Sequence of chain 31.A:
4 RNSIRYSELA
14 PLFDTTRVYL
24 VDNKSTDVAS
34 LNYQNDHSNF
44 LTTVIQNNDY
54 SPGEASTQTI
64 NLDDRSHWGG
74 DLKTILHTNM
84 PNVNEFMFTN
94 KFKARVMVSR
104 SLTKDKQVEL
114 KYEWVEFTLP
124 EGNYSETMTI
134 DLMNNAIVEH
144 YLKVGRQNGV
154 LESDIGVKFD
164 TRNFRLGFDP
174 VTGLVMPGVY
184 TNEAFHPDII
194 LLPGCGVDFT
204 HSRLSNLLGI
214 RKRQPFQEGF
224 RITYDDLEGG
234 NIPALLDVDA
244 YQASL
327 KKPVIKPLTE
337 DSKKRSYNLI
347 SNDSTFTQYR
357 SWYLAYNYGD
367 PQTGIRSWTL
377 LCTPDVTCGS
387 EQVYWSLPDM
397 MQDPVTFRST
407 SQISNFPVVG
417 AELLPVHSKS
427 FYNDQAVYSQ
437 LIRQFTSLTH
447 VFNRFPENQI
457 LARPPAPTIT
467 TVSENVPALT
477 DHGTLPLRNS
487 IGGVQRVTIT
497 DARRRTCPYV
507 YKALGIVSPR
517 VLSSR

A small-molecule ligand and the protein it binds are described below.
Small molecule (SMILES): CCCCCCCCCCCC[N+](C)(C)CCCS(=O)(=O)O

Binding-site contacts:
Ligand atom S1 contacts residue ARG224 of chain 31.A at 4.3 Å.
Ligand atom O3S contacts residue GLY222 of chain 31.A at 2.9 Å (h-bond).
Ligand atom C8 contacts residue C151 of chain 31.D at 3.7 Å.
Ligand atom O3S contacts residue ARG224 of chain 31.A at 2.9 Å (salt-bridge).
Ligand atom O3S contacts residue PHE223 of chain 31.A at 3.9 Å.
Ligand atom O1S contacts residue LYS215 of chain 31.A at 2.7 Å (salt-bridge).
Ligand atom O1S contacts residue GLY222 of chain 31.A at 2.3 Å (h-bond).
Ligand atom S1 contacts residue GLY222 of chain 31.A at 3.0 Å (h-bond).
Ligand atom C13 contacts residue C151 of chain 31.D at 4.5 Å.
Ligand atom C9 contacts residue C151 of chain 31.D at 3.4 Å.
Ligand atom O1S contacts residue PHE223 of chain 31.A at 4.5 Å.
Ligand atom S1 contacts residue LYS215 of chain 31.A at 4.1 Å.
Ligand atom O2S contacts residue GLY222 of chain 31.A at 3.3 Å (h-bond).
Ligand atom C12 contacts residue C151 of chain 31.D at 3.4 Å.
Ligand atom C1 contacts residue TRP374 of chain 31.A at 3.6 Å (hydrophobic).
Ligand atom C16 contacts residue ASP229 of chain 31.A at 4.3 Å.
Ligand atom C3 contacts residue TRP374 of chain 31.A at 4.3 Å (hydrophobic).
Ligand atom C6 contacts residue C151 of chain 31.D at 4.2 Å.
Ligand atom O2S contacts residue ARG224 of chain 31.A at 4.5 Å.
Ligand atom C10 contacts residue C151 of chain 31.D at 3.4 Å.
Ligand atom O3S contacts residue TRP374 of chain 31.A at 3.3 Å.
Ligand atom C5 contacts residue C151 of chain 31.D at 4.0 Å.
Ligand atom S1 contacts residue TRP374 of chain 31.A at 4.0 Å.
Ligand atom C11 contacts residue C151 of chain 31.D at 3.5 Å.
Ligand atom O1S contacts residue TRP374 of chain 31.A at 4.3 Å.
Ligand atom C7 contacts residue C151 of chain 31.D at 3.4 Å.
Ligand atom C2 contacts residue TRP374 of chain 31.A at 4.1 Å (hydrophobic).